Binding-site contacts:
Ligand atom O1A contacts residue SER134 of chain 1.G at 3.5 Å (h-bond).
Ligand atom C10 contacts residue SER130 of chain 1.G at 4.0 Å.
Ligand atom O8 contacts residue TRP150 of chain 1.G at 3.8 Å.
Ligand atom C9 contacts residue GLU187 of chain 1.G at 3.1 Å.
Ligand atom C5 contacts residue VAL132 of chain 1.G at 3.6 Å (hydrophobic).
Ligand atom C9 contacts residue SER225 of chain 1.G at 3.9 Å.
Ligand atom O9 contacts residue GLU187 of chain 1.G at 2.7 Å (salt-bridge).
Ligand atom C11 contacts residue VAL132 of chain 1.G at 4.0 Å (hydrophobic).
Ligand atom O8 contacts residue LEU223 of chain 1.G at 3.5 Å.
Ligand atom O4 contacts residue LEU223 of chain 1.G at 3.7 Å.
Ligand atom O4 contacts residue GLY222 of chain 1.G at 3.3 Å (h-bond).
Ligand atom N5 contacts residue VAL132 of chain 1.G at 2.7 Å (h-bond).
Ligand atom C1 contacts residue SER133 of chain 1.G at 3.7 Å.
Ligand atom C9 contacts residue HIS180 of chain 1.G at 4.0 Å.
Ligand atom C4 contacts residue VAL132 of chain 1.G at 3.5 Å (hydrophobic).
Ligand atom C11 contacts residue ILE152 of chain 1.G at 4.0 Å (hydrophobic).
Ligand atom O1A contacts residue LEU223 of chain 1.G at 3.7 Å.
Ligand atom O3 contacts residue GLY222 of chain 1.G at 3.9 Å.
Ligand atom C11 contacts residue TRP150 of chain 1.G at 3.7 Å (hydrophobic).
Ligand atom O7 contacts residue ARG190 of chain 1.G at 3.1 Å (salt-bridge).
Ligand atom C11 contacts residue SER130 of chain 1.G at 3.1 Å.
Ligand atom O9 contacts residue TYR92 of chain 1.G at 2.6 Å (h-bond).
Ligand atom O9 contacts residue HIS180 of chain 1.G at 3.2 Å (h-bond).
Ligand atom O4 contacts residue VAL132 of chain 1.G at 3.9 Å.
Ligand atom O1B contacts residue SER134 of chain 1.G at 2.7 Å (h-bond).
Ligand atom O9 contacts residue SER225 of chain 1.G at 2.6 Å (h-bond).
Ligand atom N5 contacts residue TRP150 of chain 1.G at 3.9 Å.
Ligand atom C9 contacts residue TYR92 of chain 1.G at 3.5 Å (hydrophobic).
Ligand atom O10 contacts residue LEU191 of chain 1.G at 3.7 Å.
Ligand atom C1 contacts residue SER134 of chain 1.G at 3.5 Å.
Ligand atom C9 contacts residue TRP150 of chain 1.G at 4.0 Å (hydrophobic).
Ligand atom C8 contacts residue TYR92 of chain 1.G at 3.8 Å (hydrophobic).
Ligand atom C11 contacts residue GLY131 of chain 1.G at 4.0 Å.
Ligand atom O1A contacts residue SER133 of chain 1.G at 2.7 Å (h-bond).
Ligand atom C10 contacts residue TRP150 of chain 1.G at 3.8 Å (hydrophobic).
Ligand atom C10 contacts residue VAL132 of chain 1.G at 3.8 Å (hydrophobic).
Ligand atom C7 contacts residue TRP150 of chain 1.G at 3.7 Å (hydrophobic).
Ligand atom C8 contacts residue TRP150 of chain 1.G at 4.0 Å (hydrophobic).
Ligand atom O1B contacts residue SER133 of chain 1.G at 3.6 Å.
Ligand atom O8 contacts residue TYR92 of chain 1.G at 2.9 Å (h-bond).

Sequence of chain 1.G:
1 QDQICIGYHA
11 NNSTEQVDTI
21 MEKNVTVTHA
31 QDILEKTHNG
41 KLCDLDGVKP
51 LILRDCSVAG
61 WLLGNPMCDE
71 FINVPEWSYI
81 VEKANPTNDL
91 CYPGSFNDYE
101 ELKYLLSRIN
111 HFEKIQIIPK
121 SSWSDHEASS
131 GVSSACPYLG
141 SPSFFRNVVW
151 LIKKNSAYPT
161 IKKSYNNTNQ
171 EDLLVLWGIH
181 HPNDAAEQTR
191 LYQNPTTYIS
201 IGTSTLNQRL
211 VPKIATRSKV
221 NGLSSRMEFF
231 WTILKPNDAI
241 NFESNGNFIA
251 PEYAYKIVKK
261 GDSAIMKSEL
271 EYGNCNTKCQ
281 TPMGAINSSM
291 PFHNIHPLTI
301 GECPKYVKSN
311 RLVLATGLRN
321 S

The small molecule below binds the protein below.
Small molecule (SMILES): CC(=O)N[C@@H]1[C@@H](O)[C@H](O[C@@H]2O[C@H](CO[C@]3(C(=O)O)C[C@H](O)[C@@H](NC(C)=O)[C@H]([C@H](O)[C@H](O)CO)O3)[C@H](O)[C@H](O)[C@H]2O)[C@@H](CO)O[C@H]1O